Binding-site contacts:
Ligand atom O contacts residue GLY25 of chain 1.T at 2.9 Å (h-bond).
Ligand atom CD1 contacts residue THR47 of chain 1.S at 3.8 Å.
Ligand atom C contacts residue THR50 of chain 1.S at 3.9 Å.
Ligand atom N contacts residue THR23 of chain 1.T at 2.8 Å (h-bond).
Ligand atom OXT contacts residue THR47 of chain 1.S at 2.5 Å (h-bond).
Ligand atom O contacts residue ARG24 of chain 1.T at 3.6 Å.
Ligand atom CA contacts residue THR28 of chain 1.T at 3.4 Å.
Ligand atom OXT contacts residue HIS49 of chain 1.S at 3.8 Å.
Ligand atom CG contacts residue SER51 of chain 1.T at 3.9 Å.
Ligand atom CZ2 contacts residue THR50 of chain 1.S at 3.9 Å.
Ligand atom CE3 contacts residue HIS31 of chain 1.S at 3.9 Å.
Ligand atom CD1 contacts residue SER51 of chain 1.T at 3.5 Å.
Ligand atom CD1 contacts residue GLN45 of chain 1.S at 3.6 Å.
Ligand atom CB contacts residue SER51 of chain 1.T at 3.5 Å.
Ligand atom OXT contacts residue THR50 of chain 1.S at 2.9 Å (h-bond).
Ligand atom NE1 contacts residue ALA44 of chain 1.S at 3.7 Å.
Ligand atom NE1 contacts residue GLN45 of chain 1.S at 2.9 Å (h-bond).
Ligand atom CA contacts residue HIS31 of chain 1.S at 3.9 Å.
Ligand atom N contacts residue ARG24 of chain 1.T at 3.9 Å.
Ligand atom O contacts residue THR47 of chain 1.S at 3.5 Å (h-bond).
Ligand atom CE2 contacts residue THR50 of chain 1.S at 4.0 Å.
Ligand atom CE3 contacts residue HIS32 of chain 1.S at 3.9 Å.
Ligand atom C contacts residue GLY25 of chain 1.T at 3.5 Å.
Ligand atom N contacts residue GLY25 of chain 1.T at 2.8 Å (h-bond).
Ligand atom CE2 contacts residue GLN45 of chain 1.S at 4.0 Å.
Ligand atom CA contacts residue GLY25 of chain 1.T at 3.6 Å.
Ligand atom N contacts residue THR28 of chain 1.T at 3.0 Å (h-bond).
Ligand atom CZ2 contacts residue ILE53 of chain 1.S at 3.9 Å (hydrophobic).
Ligand atom OXT contacts residue HIS31 of chain 1.S at 3.8 Å.
Ligand atom CE2 contacts residue ALA44 of chain 1.S at 3.9 Å (hydrophobic).
Ligand atom CZ2 contacts residue ALA44 of chain 1.S at 3.9 Å (hydrophobic).
Ligand atom CB contacts residue THR23 of chain 1.T at 3.7 Å.
Ligand atom N contacts residue ASP27 of chain 1.T at 3.1 Å (salt-bridge).
Ligand atom CB contacts residue THR28 of chain 1.T at 3.6 Å.
Ligand atom O contacts residue SER51 of chain 1.T at 3.0 Å (h-bond).
Ligand atom CZ3 contacts residue GLY21 of chain 1.S at 3.6 Å.
Ligand atom C contacts residue SER51 of chain 1.T at 3.7 Å.
Ligand atom CA contacts residue THR23 of chain 1.T at 3.8 Å.
Ligand atom C contacts residue THR47 of chain 1.S at 3.4 Å.
Ligand atom CH2 contacts residue GLY21 of chain 1.S at 3.4 Å.

Sequence of chain 1.S:
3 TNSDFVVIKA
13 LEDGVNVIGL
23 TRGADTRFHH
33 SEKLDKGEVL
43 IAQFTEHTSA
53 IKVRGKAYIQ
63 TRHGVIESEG

Sequence of chain 1.T:
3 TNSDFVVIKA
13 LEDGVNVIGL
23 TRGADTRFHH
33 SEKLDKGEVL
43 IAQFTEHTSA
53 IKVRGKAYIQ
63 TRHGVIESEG

This protein binds this small molecule.
Small molecule (SMILES): N[C@@H](Cc1c[nH]c2ccccc12)C(=O)O